Sequence of chain 1.B:
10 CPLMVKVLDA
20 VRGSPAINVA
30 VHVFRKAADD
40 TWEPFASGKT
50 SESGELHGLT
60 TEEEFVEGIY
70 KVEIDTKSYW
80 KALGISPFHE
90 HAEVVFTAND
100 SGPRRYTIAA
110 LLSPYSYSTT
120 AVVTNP

This protein binds this small molecule.
Small molecule (SMILES): COc1cc(C(=O)O)ccc1Oc1ccccc1

Sequence of chain 2.B:
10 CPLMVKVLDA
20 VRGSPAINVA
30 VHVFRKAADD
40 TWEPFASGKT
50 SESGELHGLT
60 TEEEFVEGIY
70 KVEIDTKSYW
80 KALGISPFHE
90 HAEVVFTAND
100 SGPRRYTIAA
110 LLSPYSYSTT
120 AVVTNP

Binding-site contacts:
Ligand atom CAH contacts residue ALA108 of chain 2.B at 4.0 Å (hydrophobic).
Ligand atom OAA contacts residue LYS15 of chain 1.B at 2.7 Å (salt-bridge).
Ligand atom CAP contacts residue LYS15 of chain 1.B at 4.1 Å.
Ligand atom OAL contacts residue ALA108 of chain 1.B at 3.6 Å.
Ligand atom CAE contacts residue HKA1 of chain 2.D at 0.4 Å.
Ligand atom CAJ contacts residue HKA1 of chain 2.D at 0.8 Å.
Ligand atom OAB contacts residue THR106 of chain 2.B at 3.8 Å.
Ligand atom OAL contacts residue LEU17 of chain 2.B at 3.6 Å.
Ligand atom CAD contacts residue HKA1 of chain 2.D at 0.5 Å.
Ligand atom CAE contacts residue LEU110 of chain 1.B at 3.8 Å (hydrophobic).
Ligand atom CAK contacts residue LEU17 of chain 1.B at 3.1 Å (hydrophobic).
Ligand atom CAP contacts residue LEU17 of chain 1.B at 3.9 Å (hydrophobic).
Ligand atom CAM contacts residue HKA1 of chain 2.D at 0.4 Å.
Ligand atom OAA contacts residue LYS15 of chain 2.B at 4.0 Å.
Ligand atom CAM contacts residue LYS15 of chain 2.B at 3.8 Å.
Ligand atom CAO contacts residue HKA1 of chain 2.D at 1.1 Å.
Ligand atom OAB contacts residue HKA1 of chain 2.D at 2.2 Å.
Ligand atom OAB contacts residue LYS15 of chain 1.B at 3.2 Å (salt-bridge).
Ligand atom CAI contacts residue LEU17 of chain 1.B at 3.1 Å (hydrophobic).
Ligand atom OAN contacts residue HKA1 of chain 2.D at 0.6 Å (h-bond).
Ligand atom CAK contacts residue HKA1 of chain 2.D at 1.4 Å.
Ligand atom CAO contacts residue LYS15 of chain 1.B at 3.1 Å.
Ligand atom CAI contacts residue ALA108 of chain 2.B at 3.3 Å (hydrophobic).
Ligand atom CAR contacts residue LEU17 of chain 1.B at 3.9 Å (hydrophobic).
Ligand atom CAL contacts residue HKA1 of chain 2.D at 0.6 Å.
Ligand atom CAD contacts residue LEU110 of chain 2.B at 4.0 Å (hydrophobic).
Ligand atom OAN contacts residue LEU17 of chain 2.B at 4.0 Å.
Ligand atom CAR contacts residue HKA1 of chain 2.D at 0.6 Å.
Ligand atom CAP contacts residue HKA1 of chain 2.D at 0.4 Å.
Ligand atom C2 contacts residue HKA1 of chain 2.D at 0.2 Å.
Ligand atom CAI contacts residue HKA1 of chain 2.D at 0.8 Å.
Ligand atom CAH contacts residue HKA1 of chain 2.D at 0.3 Å.
Ligand atom CAF contacts residue HKA1 of chain 2.D at 0.4 Å.
Ligand atom CAD contacts residue LEU110 of chain 1.B at 4.1 Å (hydrophobic).
Ligand atom CAK contacts residue ALA108 of chain 2.B at 3.4 Å (hydrophobic).
Ligand atom CAM contacts residue LEU17 of chain 2.B at 4.1 Å (hydrophobic).
Ligand atom CAF contacts residue LEU110 of chain 2.B at 3.7 Å (hydrophobic).
Ligand atom CAG contacts residue HKA1 of chain 2.D at 0.3 Å.
Ligand atom OAA contacts residue HKA1 of chain 2.D at 1.7 Å.
Ligand atom OAL contacts residue HKA1 of chain 2.D at 0.8 Å.